Sequence of chain 2.C:
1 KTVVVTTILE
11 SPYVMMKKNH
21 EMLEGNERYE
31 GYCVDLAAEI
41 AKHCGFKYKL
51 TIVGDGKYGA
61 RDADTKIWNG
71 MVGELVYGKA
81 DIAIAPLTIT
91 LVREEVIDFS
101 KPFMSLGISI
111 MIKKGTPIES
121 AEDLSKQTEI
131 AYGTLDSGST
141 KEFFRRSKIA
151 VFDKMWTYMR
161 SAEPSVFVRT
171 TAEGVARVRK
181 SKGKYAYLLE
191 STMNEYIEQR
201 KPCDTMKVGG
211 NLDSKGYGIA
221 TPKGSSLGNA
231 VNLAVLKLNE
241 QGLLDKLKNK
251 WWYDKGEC

This protein binds this small molecule.
Small molecule (SMILES): NC(=O)COc1c(F)cc(SCCNS(=O)(=O)c2ccccc2)cc1F

Sequence of chain 1.C:
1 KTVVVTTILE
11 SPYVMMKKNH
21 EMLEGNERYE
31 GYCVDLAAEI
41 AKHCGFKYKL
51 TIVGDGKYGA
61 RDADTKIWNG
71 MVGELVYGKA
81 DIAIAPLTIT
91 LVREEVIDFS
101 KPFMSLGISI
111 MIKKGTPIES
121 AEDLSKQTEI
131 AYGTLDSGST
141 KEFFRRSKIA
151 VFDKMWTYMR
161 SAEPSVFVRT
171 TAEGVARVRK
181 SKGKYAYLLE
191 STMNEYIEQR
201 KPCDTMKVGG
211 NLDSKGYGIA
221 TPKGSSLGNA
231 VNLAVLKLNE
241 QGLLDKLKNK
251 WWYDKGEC

Binding-site contacts:
Ligand atom C25 contacts residue P991 of chain 2.L at 0.6 Å.
Ligand atom O05 contacts residue P991 of chain 2.L at 0.2 Å.
Ligand atom C19 contacts residue P991 of chain 2.L at 3.2 Å.
Ligand atom C09 contacts residue P991 of chain 2.L at 1.9 Å.
Ligand atom O16 contacts residue PRO102 of chain 1.C at 2.4 Å.
Ligand atom C21 contacts residue ASN239 of chain 2.C at 3.0 Å.
Ligand atom C02 contacts residue P991 of chain 2.L at 2.6 Å.
Ligand atom C07 contacts residue P991 of chain 2.L at 1.8 Å.
Ligand atom C07 contacts residue LYS215 of chain 2.C at 3.2 Å.
Ligand atom C12 contacts residue P991 of chain 2.L at 0.2 Å.
Ligand atom C06 contacts residue P991 of chain 2.L at 1.3 Å.
Ligand atom N14 contacts residue PRO102 of chain 2.C at 2.9 Å (h-bond).
Ligand atom C04 contacts residue SER214 of chain 2.C at 3.2 Å.
Ligand atom N14 contacts residue P991 of chain 2.L at 2.5 Å.
Ligand atom C10 contacts residue P991 of chain 2.L at 0.6 Å.
Ligand atom F08 contacts residue GLY216 of chain 2.C at 3.0 Å.
Ligand atom C18 contacts residue P991 of chain 2.L at 3.1 Å.
Ligand atom C22 contacts residue LEU236 of chain 2.C at 2.7 Å (hydrophobic).
Ligand atom C04 contacts residue P991 of chain 2.L at 1.6 Å.
Ligand atom S11 contacts residue MET104 of chain 2.C at 3.3 Å.
Ligand atom C20 contacts residue ASN239 of chain 2.C at 2.8 Å.
Ligand atom O17 contacts residue GLY216 of chain 1.C at 2.6 Å (h-bond).
Ligand atom O17 contacts residue P991 of chain 2.L at 1.3 Å.
Ligand atom S11 contacts residue P991 of chain 2.L at 1.6 Å.
Ligand atom F26 contacts residue P991 of chain 2.L at 1.4 Å.
Ligand atom O17 contacts residue LYS215 of chain 1.C at 2.8 Å.
Ligand atom F08 contacts residue P991 of chain 2.L at 1.3 Å.
Ligand atom C09 contacts residue LYS215 of chain 2.C at 3.1 Å.
Ligand atom O03 contacts residue SER214 of chain 2.C at 2.4 Å (h-bond).
Ligand atom F26 contacts residue SER105 of chain 1.C at 2.8 Å.
Ligand atom C02 contacts residue SER214 of chain 2.C at 2.7 Å.
Ligand atom O03 contacts residue P991 of chain 2.L at 2.9 Å.
Ligand atom C19 contacts residue ASN239 of chain 2.C at 3.2 Å.
Ligand atom C13 contacts residue PRO102 of chain 2.C at 3.0 Å (hydrophobic).
Ligand atom C21 contacts residue LEU236 of chain 2.C at 3.0 Å (hydrophobic).
Ligand atom F08 contacts residue LYS215 of chain 2.C at 2.6 Å.
Ligand atom C13 contacts residue P991 of chain 2.L at 1.7 Å.
Ligand atom C24 contacts residue P991 of chain 2.L at 1.1 Å.
Ligand atom S15 contacts residue P991 of chain 2.L at 2.4 Å.
Ligand atom F26 contacts residue MET104 of chain 1.C at 3.2 Å.